Binding-site contacts:
Ligand atom C contacts residue VAL4 of chain 43.E at 3.5 Å (hydrophobic).
Ligand atom CB contacts residue GLN3 of chain 43.E at 3.6 Å.
Ligand atom CB contacts residue VAL4 of chain 43.E at 4.2 Å (hydrophobic).
Ligand atom OG contacts residue GLN3 of chain 43.E at 3.3 Å (h-bond).
Ligand atom N contacts residue ALA2 of chain 43.E at 4.3 Å.
Ligand atom O contacts residue VAL4 of chain 43.E at 4.2 Å.
Ligand atom CA contacts residue ALA2 of chain 43.E at 3.8 Å (hydrophobic).
Ligand atom N contacts residue VAL4 of chain 43.E at 4.1 Å.
Ligand atom N contacts residue ALA2 of chain 43.E at 2.8 Å (h-bond).
Ligand atom C contacts residue VAL4 of chain 43.E at 4.5 Å (hydrophobic).
Ligand atom O contacts residue VAL4 of chain 43.E at 4.4 Å.
Ligand atom C contacts residue ALA2 of chain 43.E at 4.2 Å (hydrophobic).
Ligand atom CB contacts residue ALA2 of chain 43.E at 4.0 Å (hydrophobic).
Ligand atom N contacts residue VAL4 of chain 43.E at 3.0 Å (h-bond).
Ligand atom N contacts residue GLN3 of chain 43.E at 4.5 Å.
Ligand atom CA contacts residue VAL4 of chain 43.E at 4.0 Å (hydrophobic).
Ligand atom CG2 contacts residue VAL4 of chain 43.E at 3.4 Å (hydrophobic).
Ligand atom CB contacts residue ALA2 of chain 43.E at 3.5 Å (hydrophobic).
Ligand atom CG2 contacts residue ALA2 of chain 43.E at 4.3 Å (hydrophobic).
Ligand atom CD contacts residue VAL4 of chain 43.E at 3.8 Å (hydrophobic).
Ligand atom CA contacts residue ALA2 of chain 43.E at 3.4 Å (hydrophobic).
Ligand atom CA contacts residue GLN3 of chain 43.E at 4.3 Å.
Ligand atom OE1 contacts residue VAL4 of chain 43.E at 3.3 Å (h-bond).
Ligand atom C contacts residue GLN3 of chain 43.E at 3.8 Å.
Ligand atom CG2 contacts residue GLN3 of chain 43.E at 3.9 Å.
Ligand atom C contacts residue VAL4 of chain 43.E at 4.4 Å (hydrophobic).
Ligand atom CG2 contacts residue SER5 of chain 43.E at 3.2 Å.
Ligand atom C contacts residue ALA2 of chain 43.E at 3.6 Å (hydrophobic).
Ligand atom OE2 contacts residue VAL4 of chain 43.E at 3.6 Å.
Ligand atom CB contacts residue GLN3 of chain 43.E at 4.1 Å.
Ligand atom CG1 contacts residue GLN3 of chain 43.E at 3.0 Å.
Ligand atom CB contacts residue VAL4 of chain 43.E at 4.0 Å (hydrophobic).
Ligand atom CA contacts residue VAL4 of chain 43.E at 3.5 Å (hydrophobic).
Ligand atom O contacts residue GLN3 of chain 43.E at 3.0 Å (h-bond).

The protein below binds the small molecule below.
Small molecule (SMILES): CC[C@H](C)[C@H](N)C(=O)N[C@@H](CO)C(=O)N[C@@H](CCC(=O)O)C(=O)N[C@H](C=O)C(C)C

Sequence of chain 43.E:
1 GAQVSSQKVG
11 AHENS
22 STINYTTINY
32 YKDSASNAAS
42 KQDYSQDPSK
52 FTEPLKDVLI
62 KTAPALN